Sequence of chain 1.A:
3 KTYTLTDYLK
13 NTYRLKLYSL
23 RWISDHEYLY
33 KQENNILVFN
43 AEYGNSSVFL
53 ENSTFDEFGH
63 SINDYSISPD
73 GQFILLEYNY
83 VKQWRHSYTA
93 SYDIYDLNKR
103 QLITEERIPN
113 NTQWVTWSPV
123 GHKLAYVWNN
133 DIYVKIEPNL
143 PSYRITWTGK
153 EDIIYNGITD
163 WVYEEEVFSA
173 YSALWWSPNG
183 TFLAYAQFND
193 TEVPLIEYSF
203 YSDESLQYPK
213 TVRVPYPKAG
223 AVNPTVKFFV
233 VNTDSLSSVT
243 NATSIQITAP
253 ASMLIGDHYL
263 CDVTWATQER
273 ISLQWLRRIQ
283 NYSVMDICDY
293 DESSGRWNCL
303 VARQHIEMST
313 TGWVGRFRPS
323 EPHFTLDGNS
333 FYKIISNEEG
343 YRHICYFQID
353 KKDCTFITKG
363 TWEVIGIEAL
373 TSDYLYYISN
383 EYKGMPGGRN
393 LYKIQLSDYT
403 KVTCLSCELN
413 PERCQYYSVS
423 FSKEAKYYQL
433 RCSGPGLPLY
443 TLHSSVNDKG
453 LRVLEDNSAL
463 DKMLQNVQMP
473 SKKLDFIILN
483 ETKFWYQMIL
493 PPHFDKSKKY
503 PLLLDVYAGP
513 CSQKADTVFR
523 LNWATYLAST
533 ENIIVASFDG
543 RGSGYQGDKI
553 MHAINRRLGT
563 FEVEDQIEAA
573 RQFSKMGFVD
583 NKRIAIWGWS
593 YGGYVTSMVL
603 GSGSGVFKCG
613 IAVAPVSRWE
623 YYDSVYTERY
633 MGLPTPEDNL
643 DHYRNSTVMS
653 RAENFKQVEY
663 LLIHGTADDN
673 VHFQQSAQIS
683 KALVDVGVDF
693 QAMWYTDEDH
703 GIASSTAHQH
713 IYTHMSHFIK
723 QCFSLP

This protein binds this small molecule.
Small molecule (SMILES): CC(=O)N[C@@H]1[C@@H](O)[C@H](O)[C@@H](CO)O[C@H]1O

Binding-site contacts:
Ligand atom O4 contacts residue NAG1 of chain 1.E at 2.5 Å (h-bond).
Ligand atom N2 contacts residue ASN191 of chain 1.A at 4.0 Å.
Ligand atom O7 contacts residue GLN189 of chain 1.A at 3.9 Å.
Ligand atom C7 contacts residue ILE156 of chain 1.A at 4.2 Å (hydrophobic).
Ligand atom C6 contacts residue ASN191 of chain 1.A at 4.0 Å.
Ligand atom C1 contacts residue ILE156 of chain 1.A at 3.8 Å (hydrophobic).
Ligand atom O6 contacts residue GLU194 of chain 1.A at 3.7 Å.
Ligand atom O6 contacts residue NAG1 of chain 1.E at 3.7 Å.
Ligand atom C4 contacts residue ASN191 of chain 1.A at 4.3 Å.
Ligand atom O3 contacts residue NAG1 of chain 1.E at 2.9 Å.
Ligand atom O4 contacts residue THR193 of chain 1.A at 4.5 Å.
Ligand atom C5 contacts residue THR193 of chain 1.A at 4.3 Å.
Ligand atom C5 contacts residue ASN191 of chain 1.A at 3.1 Å.
Ligand atom C1 contacts residue THR193 of chain 1.A at 3.6 Å.
Ligand atom O7 contacts residue ASN191 of chain 1.A at 2.9 Å (h-bond).
Ligand atom O6 contacts residue THR193 of chain 1.A at 2.8 Å (h-bond).
Ligand atom C3 contacts residue NAG1 of chain 1.E at 4.0 Å.
Ligand atom O5 contacts residue ASN191 of chain 1.A at 2.4 Å (h-bond).
Ligand atom C7 contacts residue ASN191 of chain 1.A at 3.9 Å.
Ligand atom C1 contacts residue ASN191 of chain 1.A at 2.7 Å.
Ligand atom N2 contacts residue ILE156 of chain 1.A at 4.3 Å.
Ligand atom C3 contacts residue ASN191 of chain 1.A at 4.3 Å.
Ligand atom C6 contacts residue THR193 of chain 1.A at 3.7 Å.
Ligand atom C4 contacts residue NAG1 of chain 1.E at 3.8 Å.
Ligand atom O7 contacts residue ILE156 of chain 1.A at 4.1 Å.
Ligand atom O5 contacts residue THR193 of chain 1.A at 3.7 Å.
Ligand atom C2 contacts residue ASN191 of chain 1.A at 3.1 Å.